Sequence of chain 1.B:
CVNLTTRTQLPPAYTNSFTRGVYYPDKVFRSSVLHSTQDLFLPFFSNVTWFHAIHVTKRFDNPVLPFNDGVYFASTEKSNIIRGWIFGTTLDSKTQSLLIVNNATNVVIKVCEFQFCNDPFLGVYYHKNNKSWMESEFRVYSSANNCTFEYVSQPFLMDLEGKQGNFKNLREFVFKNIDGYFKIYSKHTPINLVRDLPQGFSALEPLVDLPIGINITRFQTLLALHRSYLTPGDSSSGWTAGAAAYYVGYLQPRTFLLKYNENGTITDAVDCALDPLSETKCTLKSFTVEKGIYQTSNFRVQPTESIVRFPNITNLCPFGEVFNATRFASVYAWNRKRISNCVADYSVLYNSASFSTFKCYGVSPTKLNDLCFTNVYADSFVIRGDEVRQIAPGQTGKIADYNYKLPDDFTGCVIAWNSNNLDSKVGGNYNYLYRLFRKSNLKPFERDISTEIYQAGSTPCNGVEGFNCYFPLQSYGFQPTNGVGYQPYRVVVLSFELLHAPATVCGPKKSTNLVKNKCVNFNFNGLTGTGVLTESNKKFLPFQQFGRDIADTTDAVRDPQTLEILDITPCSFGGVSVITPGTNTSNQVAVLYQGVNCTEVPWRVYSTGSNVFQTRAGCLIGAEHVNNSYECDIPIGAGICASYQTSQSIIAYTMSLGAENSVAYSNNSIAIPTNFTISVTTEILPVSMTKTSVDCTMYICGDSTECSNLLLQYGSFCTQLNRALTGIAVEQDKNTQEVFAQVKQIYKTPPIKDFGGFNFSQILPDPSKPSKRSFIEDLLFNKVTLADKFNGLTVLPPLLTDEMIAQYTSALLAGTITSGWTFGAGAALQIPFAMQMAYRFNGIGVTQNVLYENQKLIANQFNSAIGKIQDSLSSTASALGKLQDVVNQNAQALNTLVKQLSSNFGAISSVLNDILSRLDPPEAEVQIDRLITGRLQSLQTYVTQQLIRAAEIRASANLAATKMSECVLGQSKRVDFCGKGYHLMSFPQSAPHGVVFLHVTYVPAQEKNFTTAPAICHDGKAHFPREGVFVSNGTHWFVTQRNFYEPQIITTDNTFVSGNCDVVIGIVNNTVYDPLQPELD

A protein and the small-molecule ligand that binds it are described below.
Small molecule (SMILES): CC(=O)N[C@@H]1[C@@H](O)[C@H](O)[C@@H](CO)O[C@H]1O

Binding-site contacts:
Ligand atom C3 contacts residue ASN622 of chain 1.B at 3.8 Å.
Ligand atom C7 contacts residue ASN622 of chain 1.B at 4.2 Å.
Ligand atom C7 contacts residue THR624 of chain 1.B at 3.8 Å.
Ligand atom N2 contacts residue ASN622 of chain 1.B at 3.6 Å.
Ligand atom O7 contacts residue THR624 of chain 1.B at 3.4 Å (h-bond).
Ligand atom C2 contacts residue ASN622 of chain 1.B at 2.9 Å.
Ligand atom C6 contacts residue ASN622 of chain 1.B at 3.9 Å.
Ligand atom C8 contacts residue THR624 of chain 1.B at 4.1 Å.
Ligand atom C1 contacts residue ASN622 of chain 1.B at 1.5 Å.
Ligand atom C5 contacts residue ASN622 of chain 1.B at 2.9 Å.
Ligand atom C4 contacts residue ASN622 of chain 1.B at 3.9 Å.
Ligand atom O7 contacts residue ASN622 of chain 1.B at 4.1 Å.
Ligand atom O5 contacts residue ASN622 of chain 1.B at 1.6 Å (h-bond).